Binding-site contacts:
Ligand atom C8 contacts residue ILE124 of chain 1.F at 3.8 Å (hydrophobic).
Ligand atom C4 contacts residue ILE62 of chain 1.F at 3.2 Å (hydrophobic).
Ligand atom C9 contacts residue ILE124 of chain 1.F at 3.9 Å (hydrophobic).
Ligand atom C contacts residue ALA114 of chain 1.F at 4.0 Å (hydrophobic).
Ligand atom C2 contacts residue LEU66 of chain 1.F at 4.1 Å (hydrophobic).
Ligand atom N contacts residue ILE124 of chain 1.F at 4.0 Å.
Ligand atom C14 contacts residue ILE62 of chain 1.F at 4.0 Å (hydrophobic).
Ligand atom C2 contacts residue MET110 of chain 1.F at 3.9 Å (hydrophobic).
Ligand atom O1 contacts residue TYR117 of chain 1.F at 4.1 Å.
Ligand atom C4 contacts residue PHE63 of chain 1.F at 4.2 Å (hydrophobic).
Ligand atom C1 contacts residue TYR75 of chain 1.F at 3.6 Å (hydrophobic).
Ligand atom C6 contacts residue TYR75 of chain 1.F at 3.9 Å (hydrophobic).
Ligand atom C3 contacts residue LEU66 of chain 1.F at 3.9 Å (hydrophobic).
Ligand atom O1 contacts residue ASN118 of chain 1.F at 2.9 Å (h-bond).
Ligand atom C5 contacts residue TYR75 of chain 1.F at 4.2 Å (hydrophobic).
Ligand atom O contacts residue ASN113 of chain 1.F at 3.9 Å.
Ligand atom C4 contacts residue LEU66 of chain 1.F at 3.7 Å (hydrophobic).
Ligand atom C2 contacts residue ASP84 of chain 1.F at 4.1 Å.
Ligand atom C9 contacts residue ASN118 of chain 1.F at 4.0 Å.
Ligand atom C5 contacts residue LEU66 of chain 1.F at 3.8 Å (hydrophobic).
Ligand atom C3 contacts residue ILE62 of chain 1.F at 3.3 Å (hydrophobic).
Ligand atom C6 contacts residue LEU66 of chain 1.F at 4.2 Å (hydrophobic).
Ligand atom C1 contacts residue MET110 of chain 1.F at 3.8 Å (hydrophobic).
Ligand atom C2 contacts residue PHE63 of chain 1.F at 4.0 Å (hydrophobic).
Ligand atom C6 contacts residue ASN118 of chain 1.F at 4.0 Å.
Ligand atom O1 contacts residue ALA114 of chain 1.F at 4.1 Å.
Ligand atom C2 contacts residue MET83 of chain 1.F at 3.4 Å (hydrophobic).
Ligand atom N contacts residue LEU72 of chain 1.F at 4.2 Å.
Ligand atom C1 contacts residue MET83 of chain 1.F at 3.6 Å (hydrophobic).
Ligand atom C1 contacts residue PHE63 of chain 1.F at 4.0 Å (hydrophobic).
Ligand atom C3 contacts residue PHE63 of chain 1.F at 3.5 Å (hydrophobic).
Ligand atom O contacts residue MET110 of chain 1.F at 4.2 Å.
Ligand atom C contacts residue LEU66 of chain 1.F at 4.1 Å (hydrophobic).
Ligand atom O contacts residue TYR75 of chain 1.F at 2.6 Å (h-bond).
Ligand atom C8 contacts residue ASN118 of chain 1.F at 4.0 Å.
Ligand atom C8 contacts residue TYR117 of chain 1.F at 4.2 Å (hydrophobic).
Ligand atom C contacts residue TYR75 of chain 1.F at 3.3 Å (hydrophobic).
Ligand atom O1 contacts residue ILE124 of chain 1.F at 4.2 Å.
Ligand atom O1 contacts residue TYR75 of chain 1.F at 3.6 Å.
Ligand atom O contacts residue ALA114 of chain 1.F at 3.1 Å.

This protein binds this small molecule.
Small molecule (SMILES): O=C(/C=C/N1CCc2c[nH]nc2C1)c1ccccc1O

Sequence of chain 1.F:
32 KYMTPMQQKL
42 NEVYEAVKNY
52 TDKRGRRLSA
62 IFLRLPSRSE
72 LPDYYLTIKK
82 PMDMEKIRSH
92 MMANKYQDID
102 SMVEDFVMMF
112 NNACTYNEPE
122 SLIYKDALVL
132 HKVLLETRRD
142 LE